Binding-site contacts:
Ligand atom OD1 contacts residue LYS56 of chain 1.M at 2.8 Å (salt-bridge).
Ligand atom OD1 contacts residue PHE55 of chain 1.M at 3.5 Å.
Ligand atom OH contacts residue SER43 of chain 1.M at 3.5 Å (h-bond).
Ligand atom N contacts residue ARG14 of chain 1.M at 3.6 Å (salt-bridge).
Ligand atom O1P contacts residue ARG33 of chain 1.M at 2.7 Å (salt-bridge).
Ligand atom OE1 contacts residue LYS71 of chain 1.M at 2.9 Å (salt-bridge).
Ligand atom O2P contacts residue SER37 of chain 1.M at 2.8 Å (h-bond).
Ligand atom C contacts residue ARG14 of chain 1.M at 3.3 Å.
Ligand atom OH contacts residue SER35 of chain 1.M at 3.8 Å.
Ligand atom C contacts residue HIS54 of chain 1.M at 3.5 Å.
Ligand atom CE2 contacts residue SER43 of chain 1.M at 3.5 Å.
Ligand atom ND2 contacts residue LYS56 of chain 1.M at 2.8 Å (salt-bridge).
Ligand atom O3P contacts residue SER35 of chain 1.M at 2.8 Å (h-bond).
Ligand atom ND2 contacts residue LEU67 of chain 1.M at 2.8 Å (h-bond).
Ligand atom CB contacts residue HIS54 of chain 1.M at 3.8 Å.
Ligand atom O1P contacts residue ARG14 of chain 1.M at 2.2 Å (salt-bridge).
Ligand atom O2P contacts residue SER35 of chain 1.M at 3.8 Å.
Ligand atom CB contacts residue HIS54 of chain 1.M at 3.5 Å.
Ligand atom CA contacts residue HIS54 of chain 1.M at 3.9 Å.
Ligand atom O2P contacts residue ARG14 of chain 1.M at 3.8 Å.
Ligand atom P contacts residue SER35 of chain 1.M at 3.7 Å.
Ligand atom NE2 contacts residue LYS71 of chain 1.M at 3.6 Å.
Ligand atom CG2 contacts residue GLN53 of chain 1.M at 3.8 Å.
Ligand atom P contacts residue ARG33 of chain 1.M at 3.6 Å.
Ligand atom CA contacts residue ARG14 of chain 1.M at 3.8 Å.
Ligand atom P contacts residue ARG14 of chain 1.M at 3.5 Å.
Ligand atom CG1 contacts residue PHE55 of chain 1.M at 3.8 Å (hydrophobic).
Ligand atom CA contacts residue HIS54 of chain 1.M at 3.3 Å.
Ligand atom OE1 contacts residue VAL70 of chain 1.M at 3.8 Å.
Ligand atom O3P contacts residue SER43 of chain 1.M at 2.7 Å (h-bond).
Ligand atom N contacts residue HIS54 of chain 1.M at 2.8 Å (h-bond).
Ligand atom CD contacts residue LYS71 of chain 1.M at 3.9 Å.
Ligand atom CG contacts residue LEU67 of chain 1.M at 3.6 Å (hydrophobic).
Ligand atom O3P contacts residue ARG33 of chain 1.M at 2.7 Å (salt-bridge).
Ligand atom P contacts residue SER43 of chain 1.M at 3.5 Å.
Ligand atom CG contacts residue LYS56 of chain 1.M at 3.4 Å.
Ligand atom CD2 contacts residue LYS56 of chain 1.M at 3.6 Å.
Ligand atom CB contacts residue LEU67 of chain 1.M at 3.4 Å (hydrophobic).
Ligand atom CD2 contacts residue HIS54 of chain 1.M at 3.8 Å.
Ligand atom CD2 contacts residue PHE55 of chain 1.M at 3.8 Å (hydrophobic).

Sequence of chain 1.M:
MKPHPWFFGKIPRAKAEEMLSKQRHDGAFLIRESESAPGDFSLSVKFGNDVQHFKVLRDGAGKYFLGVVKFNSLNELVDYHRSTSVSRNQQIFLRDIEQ

The protein below binds the small molecule below.
Small molecule (SMILES): CC(C)[C@H](NC(=O)[C@H](Cc1ccc(OP(=O)(O)O)cc1)/N=C/[C@@H]([NH3+])CO)C(=O)N[C@@H](CC(N)=O)C(=O)N[C@H](C(=O)N[C@H](C=O)CCC(N)=O)C(C)C